A protein and the small-molecule ligand that binds it are described below.
Small molecule (SMILES): c1ccc(-c2cnc[nH]2)cc1

Binding-site contacts:
Ligand atom C5 contacts residue HEM1 of chain 2.B at 4.1 Å.
Ligand atom C11 contacts residue ILE236 of chain 2.A at 4.5 Å (hydrophobic).
Ligand atom C2 contacts residue ALA237 of chain 2.A at 4.0 Å (hydrophobic).
Ligand atom C5 contacts residue PHE286 of chain 2.A at 3.6 Å (hydrophobic).
Ligand atom C7 contacts residue PHE286 of chain 2.A at 3.4 Å (hydrophobic).
Ligand atom N3 contacts residue ALA237 of chain 2.A at 3.9 Å.
Ligand atom C7 contacts residue LEU88 of chain 2.A at 4.1 Å (hydrophobic).
Ligand atom C10 contacts residue THR233 of chain 2.A at 3.9 Å.
Ligand atom C4 contacts residue ALA237 of chain 2.A at 3.8 Å (hydrophobic).
Ligand atom C2 contacts residue PHE286 of chain 2.A at 3.4 Å (hydrophobic).
Ligand atom C4 contacts residue HEM1 of chain 2.B at 3.0 Å.
Ligand atom N3 contacts residue HEM1 of chain 2.B at 1.9 Å.
Ligand atom N3 contacts residue CYS348 of chain 2.A at 4.1 Å.
Ligand atom C9 contacts residue LEU88 of chain 2.A at 3.7 Å (hydrophobic).
Ligand atom C6 contacts residue LEU88 of chain 2.A at 3.9 Å (hydrophobic).
Ligand atom C5 contacts residue ALA237 of chain 2.A at 3.8 Å (hydrophobic).
Ligand atom C5 contacts residue THR241 of chain 2.A at 4.0 Å.
Ligand atom C6 contacts residue PHE286 of chain 2.A at 3.9 Å (hydrophobic).
Ligand atom N1 contacts residue HEM1 of chain 2.B at 4.0 Å.
Ligand atom N3 contacts residue PHE286 of chain 2.A at 3.8 Å.
Ligand atom N1 contacts residue ALA237 of chain 2.A at 3.7 Å.
Ligand atom C8 contacts residue PHE286 of chain 2.A at 3.7 Å (hydrophobic).
Ligand atom C2 contacts residue THR241 of chain 2.A at 3.5 Å.
Ligand atom C9 contacts residue ILE236 of chain 2.A at 4.0 Å (hydrophobic).
Ligand atom C11 contacts residue LEU88 of chain 2.A at 3.6 Å (hydrophobic).
Ligand atom C11 contacts residue THR233 of chain 2.A at 3.9 Å.
Ligand atom C10 contacts residue LEU88 of chain 2.A at 3.5 Å (hydrophobic).
Ligand atom C7 contacts residue THR241 of chain 2.A at 4.2 Å.
Ligand atom C8 contacts residue ILE236 of chain 2.A at 4.0 Å (hydrophobic).
Ligand atom N1 contacts residue THR241 of chain 2.A at 2.9 Å (h-bond).
Ligand atom C4 contacts residue PHE286 of chain 2.A at 3.8 Å (hydrophobic).
Ligand atom C10 contacts residue ILE236 of chain 2.A at 4.1 Å (hydrophobic).
Ligand atom C6 contacts residue ALA237 of chain 2.A at 4.1 Å (hydrophobic).
Ligand atom C8 contacts residue LEU88 of chain 2.A at 4.1 Å (hydrophobic).
Ligand atom C2 contacts residue HEM1 of chain 2.B at 2.9 Å.
Ligand atom N1 contacts residue PHE286 of chain 2.A at 3.4 Å.
Ligand atom C11 contacts residue ALA237 of chain 2.A at 4.2 Å (hydrophobic).

Sequence of chain 2.A:
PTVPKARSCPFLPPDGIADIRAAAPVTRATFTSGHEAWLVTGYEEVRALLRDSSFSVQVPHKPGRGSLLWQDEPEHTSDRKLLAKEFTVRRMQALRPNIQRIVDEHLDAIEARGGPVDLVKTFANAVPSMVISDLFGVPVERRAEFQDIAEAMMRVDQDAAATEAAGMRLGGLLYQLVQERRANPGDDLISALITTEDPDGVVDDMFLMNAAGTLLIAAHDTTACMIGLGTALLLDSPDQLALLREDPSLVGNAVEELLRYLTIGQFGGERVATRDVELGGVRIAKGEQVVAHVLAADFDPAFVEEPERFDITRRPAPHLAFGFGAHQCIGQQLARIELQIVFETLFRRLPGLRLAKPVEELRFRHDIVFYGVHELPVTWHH